Sequence of chain 1.D:
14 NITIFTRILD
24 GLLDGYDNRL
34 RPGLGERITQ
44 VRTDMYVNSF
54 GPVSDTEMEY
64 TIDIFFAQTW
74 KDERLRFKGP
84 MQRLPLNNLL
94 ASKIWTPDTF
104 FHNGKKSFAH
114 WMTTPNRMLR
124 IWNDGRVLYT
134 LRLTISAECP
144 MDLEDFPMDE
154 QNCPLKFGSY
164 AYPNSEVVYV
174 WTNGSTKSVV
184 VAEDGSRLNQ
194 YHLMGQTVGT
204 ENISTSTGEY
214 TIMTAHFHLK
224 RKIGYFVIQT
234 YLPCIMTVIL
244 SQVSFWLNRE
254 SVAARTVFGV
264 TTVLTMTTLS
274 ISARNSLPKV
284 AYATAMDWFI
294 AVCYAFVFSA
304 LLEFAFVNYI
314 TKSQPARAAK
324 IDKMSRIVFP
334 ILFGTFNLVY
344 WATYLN

This small molecule binds to this protein.
Small molecule (SMILES): CC(=O)N[C@@H]1[C@@H](O)[C@H](O)[C@@H](CO)O[C@H]1O

Binding-site contacts:
Ligand atom C4 contacts residue ASN205 of chain 1.D at 4.2 Å.
Ligand atom N2 contacts residue ASN205 of chain 1.D at 2.9 Å (h-bond).
Ligand atom O5 contacts residue ASN205 of chain 1.D at 2.4 Å (h-bond).
Ligand atom C2 contacts residue ASN205 of chain 1.D at 2.4 Å.
Ligand atom C6 contacts residue ASN167 of chain 1.D at 3.8 Å.
Ligand atom O7 contacts residue ASN205 of chain 1.D at 3.6 Å (h-bond).
Ligand atom C1 contacts residue ASN205 of chain 1.D at 1.4 Å.
Ligand atom C8 contacts residue GLU204 of chain 1.D at 4.5 Å.
Ligand atom O5 contacts residue ASN167 of chain 1.D at 3.0 Å (h-bond).
Ligand atom C7 contacts residue ASN205 of chain 1.D at 3.4 Å.
Ligand atom C5 contacts residue ASN205 of chain 1.D at 3.6 Å.
Ligand atom C3 contacts residue ASN205 of chain 1.D at 3.8 Å.
Ligand atom C5 contacts residue ASN167 of chain 1.D at 3.7 Å.
Ligand atom C1 contacts residue ASN167 of chain 1.D at 3.7 Å.